The protein below binds the small molecule below.
Small molecule (SMILES): CCN(CC)CCC[C@@H](C)Nc1ccnc2cc(Cl)ccc12

Sequence of chain 1.B:
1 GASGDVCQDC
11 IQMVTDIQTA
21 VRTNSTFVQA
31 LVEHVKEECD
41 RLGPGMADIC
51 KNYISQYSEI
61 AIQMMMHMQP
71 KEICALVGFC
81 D

Binding-site contacts:
Ligand atom N1 contacts residue GLU72 of chain 2.B at 3.2 Å.
Ligand atom C3 contacts residue MET68 of chain 2.B at 3.5 Å (hydrophobic).
Ligand atom C10 contacts residue ARG41 of chain 1.B at 4.3 Å.
Ligand atom N2 contacts residue ARG41 of chain 1.B at 3.8 Å.
Ligand atom C14 contacts residue ALA61 of chain 2.B at 4.2 Å (hydrophobic).
Ligand atom N2 contacts residue LEU76 of chain 2.B at 4.0 Å.
Ligand atom C8 contacts residue GLU72 of chain 2.B at 4.0 Å.
Ligand atom C18 contacts residue ARG41 of chain 1.B at 3.7 Å.
Ligand atom C15 contacts residue MET64 of chain 2.B at 4.5 Å (hydrophobic).
Ligand atom C4 contacts residue GLU72 of chain 2.B at 4.4 Å.
Ligand atom C12 contacts residue MET68 of chain 2.B at 3.8 Å (hydrophobic).
Ligand atom C10 contacts residue LEU76 of chain 2.B at 4.5 Å (hydrophobic).
Ligand atom C5 contacts residue ARG41 of chain 1.B at 3.1 Å.
Ligand atom C9 contacts residue GLU72 of chain 2.B at 3.8 Å.
Ligand atom C15 contacts residue ALA61 of chain 2.B at 3.5 Å (hydrophobic).
Ligand atom C11 contacts residue ARG41 of chain 1.B at 3.7 Å.
Ligand atom C2 contacts residue MET68 of chain 2.B at 3.1 Å (hydrophobic).
Ligand atom C12 contacts residue LEU76 of chain 2.B at 4.0 Å (hydrophobic).
Ligand atom N2 contacts residue MET68 of chain 2.B at 3.7 Å.
Ligand atom C10 contacts residue MET68 of chain 2.B at 3.8 Å (hydrophobic).
Ligand atom C4 contacts residue MET68 of chain 2.B at 4.5 Å (hydrophobic).
Ligand atom C11 contacts residue LEU76 of chain 2.B at 3.6 Å (hydrophobic).
Ligand atom C11 contacts residue MET68 of chain 2.B at 4.3 Å (hydrophobic).
Ligand atom C1 contacts residue MET68 of chain 2.B at 3.7 Å (hydrophobic).
Ligand atom C4 contacts residue ARG41 of chain 1.B at 4.1 Å.
Ligand atom C6 contacts residue ARG41 of chain 1.B at 3.5 Å.
Ligand atom C14 contacts residue MET64 of chain 2.B at 4.0 Å (hydrophobic).
Ligand atom C1 contacts residue GLU72 of chain 2.B at 3.4 Å.
Ligand atom C2 contacts residue GLU72 of chain 2.B at 4.4 Å.

Sequence of chain 2.B:
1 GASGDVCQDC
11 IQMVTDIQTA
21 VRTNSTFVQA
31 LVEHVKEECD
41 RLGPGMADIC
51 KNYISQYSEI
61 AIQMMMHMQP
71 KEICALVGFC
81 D